Binding-site contacts:
Ligand atom C1 contacts residue LEU41 of chain 1.A at 4.1 Å (hydrophobic).
Ligand atom C7 contacts residue ILE69 of chain 1.A at 4.4 Å (hydrophobic).
Ligand atom C2 contacts residue ALA110 of chain 1.A at 4.0 Å (hydrophobic).
Ligand atom N8 contacts residue GLN36 of chain 1.A at 3.7 Å.
Ligand atom BR1 contacts residue TYR39 of chain 1.A at 3.1 Å.
Ligand atom BR2 contacts residue TYR39 of chain 1.A at 3.6 Å.
Ligand atom N8 contacts residue LEU41 of chain 1.A at 4.0 Å.
Ligand atom C2 contacts residue VAL67 of chain 1.A at 4.0 Å (hydrophobic).
Ligand atom C7 contacts residue ASP103 of chain 1.A at 4.3 Å.
Ligand atom C1 contacts residue GLN36 of chain 1.A at 3.5 Å.
Ligand atom N5 contacts residue GLN36 of chain 1.A at 3.9 Å.
Ligand atom BR1 contacts residue GLN36 of chain 1.A at 3.4 Å.
Ligand atom BR2 contacts residue VAL101 of chain 1.A at 4.0 Å.
Ligand atom C6 contacts residue LEU41 of chain 1.A at 3.6 Å (hydrophobic).
Ligand atom C4 contacts residue GLN36 of chain 1.A at 3.6 Å.
Ligand atom BR2 contacts residue VAL67 of chain 1.A at 3.9 Å.
Ligand atom C3 contacts residue LEU41 of chain 1.A at 4.4 Å (hydrophobic).
Ligand atom N9 contacts residue GLN36 of chain 1.A at 4.1 Å.
Ligand atom N9 contacts residue ASP103 of chain 1.A at 4.2 Å.
Ligand atom C4 contacts residue LEU41 of chain 1.A at 3.8 Å (hydrophobic).
Ligand atom N5 contacts residue LEU41 of chain 1.A at 3.8 Å.
Ligand atom N8 contacts residue ASP103 of chain 1.A at 4.0 Å.
Ligand atom C1 contacts residue VAL67 of chain 1.A at 4.2 Å (hydrophobic).
Ligand atom C7 contacts residue GLN36 of chain 1.A at 3.2 Å.
Ligand atom N9 contacts residue LEU41 of chain 1.A at 4.0 Å.
Ligand atom C3 contacts residue GLN36 of chain 1.A at 3.0 Å.
Ligand atom C2 contacts residue ILE69 of chain 1.A at 3.6 Å (hydrophobic).
Ligand atom C7 contacts residue LEU41 of chain 1.A at 3.8 Å (hydrophobic).
Ligand atom BR1 contacts residue LEU41 of chain 1.A at 4.0 Å.
Ligand atom C6 contacts residue GLN36 of chain 1.A at 3.3 Å.
Ligand atom BR2 contacts residue GLN36 of chain 1.A at 4.0 Å.
Ligand atom C3 contacts residue ILE69 of chain 1.A at 3.4 Å (hydrophobic).
Ligand atom C2 contacts residue GLN36 of chain 1.A at 3.1 Å.
Ligand atom BR1 contacts residue GLN40 of chain 1.A at 4.1 Å.

This small molecule binds to this protein.
Small molecule (SMILES): Brc1ccc2nn[nH]c2c1Br

Sequence of chain 1.A:
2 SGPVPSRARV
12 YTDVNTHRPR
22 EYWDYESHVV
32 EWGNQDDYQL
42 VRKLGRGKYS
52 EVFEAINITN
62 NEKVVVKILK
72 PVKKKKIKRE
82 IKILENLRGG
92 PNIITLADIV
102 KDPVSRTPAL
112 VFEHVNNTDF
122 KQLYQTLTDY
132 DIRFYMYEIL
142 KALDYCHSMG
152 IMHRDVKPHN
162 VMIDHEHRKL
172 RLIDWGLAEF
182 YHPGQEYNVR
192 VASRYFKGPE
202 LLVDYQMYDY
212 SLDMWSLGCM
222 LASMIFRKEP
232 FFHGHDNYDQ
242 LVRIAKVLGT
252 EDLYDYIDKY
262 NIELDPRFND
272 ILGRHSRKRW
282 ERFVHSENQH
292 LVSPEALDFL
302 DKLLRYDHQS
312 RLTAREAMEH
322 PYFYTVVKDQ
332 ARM